Sequence of chain 1.A:
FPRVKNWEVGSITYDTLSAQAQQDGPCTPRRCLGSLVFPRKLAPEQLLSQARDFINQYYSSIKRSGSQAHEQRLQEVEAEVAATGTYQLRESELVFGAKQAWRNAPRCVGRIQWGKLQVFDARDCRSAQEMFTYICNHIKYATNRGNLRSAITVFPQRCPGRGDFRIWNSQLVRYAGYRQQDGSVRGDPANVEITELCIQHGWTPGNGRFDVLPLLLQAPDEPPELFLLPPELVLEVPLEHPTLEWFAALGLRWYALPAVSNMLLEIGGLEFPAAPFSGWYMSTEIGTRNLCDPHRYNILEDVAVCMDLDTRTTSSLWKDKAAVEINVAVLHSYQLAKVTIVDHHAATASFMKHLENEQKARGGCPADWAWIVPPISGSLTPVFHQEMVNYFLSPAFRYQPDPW

Binding-site contacts:
Ligand atom C08 contacts residue HEM1 of chain 1.O at 3.4 Å.
Ligand atom C05 contacts residue HEM1 of chain 1.O at 3.2 Å.
Ligand atom N17 contacts residue HEM1 of chain 1.O at 3.5 Å.
Ligand atom C13 contacts residue HEM1 of chain 1.O at 3.7 Å.
Ligand atom N17 contacts residue TRP316 of chain 1.B at 2.8 Å (h-bond).
Ligand atom C10 contacts residue VAL296 of chain 1.B at 3.2 Å (hydrophobic).
Ligand atom N18 contacts residue HEM1 of chain 1.O at 4.0 Å.
Ligand atom C04 contacts residue HEM1 of chain 1.O at 3.9 Å.
Ligand atom C06 contacts residue HEM1 of chain 1.O at 3.3 Å.
Ligand atom C20 contacts residue GLU321 of chain 1.B at 3.3 Å.
Ligand atom N17 contacts residue TYR317 of chain 1.B at 3.6 Å.
Ligand atom N18 contacts residue GLU321 of chain 1.B at 2.6 Å (salt-bridge).
Ligand atom C20 contacts residue HEM1 of chain 1.O at 3.4 Å.
Ligand atom C01 contacts residue PHE65 of chain 1.B at 3.3 Å (hydrophobic).
Ligand atom C16 contacts residue GLU321 of chain 1.B at 3.6 Å.
Ligand atom C03 contacts residue TYR435 of chain 1.B at 3.6 Å (hydrophobic).
Ligand atom C19 contacts residue GLU321 of chain 1.B at 3.4 Å.
Ligand atom C19 contacts residue HEM1 of chain 1.O at 4.0 Å.
Ligand atom C16 contacts residue PRO294 of chain 1.B at 4.0 Å (hydrophobic).
Ligand atom N17 contacts residue MET318 of chain 1.B at 4.0 Å.
Ligand atom N07 contacts residue HEM1 of chain 1.O at 2.9 Å (h-bond).
Ligand atom C14 contacts residue HEM1 of chain 1.O at 3.3 Å.
Ligand atom C11 contacts residue VAL296 of chain 1.B at 3.9 Å (hydrophobic).
Ligand atom N17 contacts residue GLU321 of chain 1.B at 2.9 Å (salt-bridge).
Ligand atom N17 contacts residue PRO294 of chain 1.B at 4.0 Å.
Ligand atom C03 contacts residue HEM1 of chain 1.O at 3.7 Å.
Ligand atom C10 contacts residue HEM1 of chain 1.O at 3.9 Å.
Ligand atom C01 contacts residue TYR435 of chain 1.B at 3.7 Å (hydrophobic).
Ligand atom C15 contacts residue PRO294 of chain 1.B at 4.1 Å (hydrophobic).
Ligand atom C16 contacts residue TRP316 of chain 1.B at 3.9 Å (hydrophobic).
Ligand atom C05 contacts residue TRP407 of chain 1.B at 3.6 Å (hydrophobic).
Ligand atom C16 contacts residue HEM1 of chain 1.O at 3.7 Å.
Ligand atom C14 contacts residue PHE313 of chain 1.B at 3.7 Å (hydrophobic).
Ligand atom C15 contacts residue HEM1 of chain 1.O at 3.2 Å.
Ligand atom N18 contacts residue PRO294 of chain 1.B at 4.1 Å.
Ligand atom N25 contacts residue PHE65 of chain 1.B at 3.9 Å.
Ligand atom C09 contacts residue HEM1 of chain 1.O at 3.9 Å.
Ligand atom C09 contacts residue VAL296 of chain 1.B at 4.0 Å (hydrophobic).
Ligand atom C01 contacts residue VAL64 of chain 1.B at 4.1 Å (hydrophobic).
Ligand atom N25 contacts residue TRP34 of chain 1.A at 3.7 Å.

Sequence of chain 1.B:
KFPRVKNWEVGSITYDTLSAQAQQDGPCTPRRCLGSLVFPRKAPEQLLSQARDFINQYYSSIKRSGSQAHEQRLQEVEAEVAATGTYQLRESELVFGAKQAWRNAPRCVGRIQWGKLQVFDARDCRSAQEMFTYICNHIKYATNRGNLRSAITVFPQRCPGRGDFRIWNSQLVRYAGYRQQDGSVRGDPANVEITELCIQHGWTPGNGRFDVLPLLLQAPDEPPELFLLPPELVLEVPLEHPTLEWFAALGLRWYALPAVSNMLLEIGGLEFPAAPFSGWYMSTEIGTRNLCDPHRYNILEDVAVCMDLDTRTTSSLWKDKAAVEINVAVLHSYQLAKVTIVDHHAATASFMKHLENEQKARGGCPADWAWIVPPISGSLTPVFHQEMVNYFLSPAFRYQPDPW

This protein binds this small molecule.
Small molecule (SMILES): Cc1cc(CCNCc2ccc3c(C)cc(N)nc3c2)ccc1C#N